Sequence of chain 1.B:
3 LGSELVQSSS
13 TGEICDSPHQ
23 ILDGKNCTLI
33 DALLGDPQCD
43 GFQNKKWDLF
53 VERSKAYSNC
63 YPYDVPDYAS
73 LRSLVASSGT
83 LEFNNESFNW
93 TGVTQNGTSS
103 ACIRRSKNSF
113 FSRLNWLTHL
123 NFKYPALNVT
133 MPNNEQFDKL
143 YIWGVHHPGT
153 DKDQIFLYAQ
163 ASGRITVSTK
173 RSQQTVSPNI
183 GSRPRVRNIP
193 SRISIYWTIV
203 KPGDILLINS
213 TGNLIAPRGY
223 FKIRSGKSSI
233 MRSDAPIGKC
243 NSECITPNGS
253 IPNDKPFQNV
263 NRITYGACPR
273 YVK

Binding-site contacts:
Ligand atom C2 contacts residue THR93 of chain 1.B at 4.4 Å.
Ligand atom C4 contacts residue ASN91 of chain 1.B at 4.2 Å.
Ligand atom O7 contacts residue ASN91 of chain 1.B at 3.4 Å (h-bond).
Ligand atom O5 contacts residue THR93 of chain 1.B at 3.9 Å.
Ligand atom C1 contacts residue ASN91 of chain 1.B at 1.5 Å.
Ligand atom C1 contacts residue THR93 of chain 1.B at 3.4 Å.
Ligand atom C5 contacts residue THR93 of chain 1.B at 4.2 Å.
Ligand atom C7 contacts residue ASN91 of chain 1.B at 3.2 Å.
Ligand atom N2 contacts residue ASN91 of chain 1.B at 2.7 Å (h-bond).
Ligand atom C8 contacts residue ASN91 of chain 1.B at 4.3 Å.
Ligand atom C3 contacts residue ASN91 of chain 1.B at 3.7 Å.
Ligand atom C2 contacts residue ASN91 of chain 1.B at 2.3 Å.
Ligand atom C5 contacts residue ASN91 of chain 1.B at 3.8 Å.
Ligand atom O5 contacts residue ASN91 of chain 1.B at 2.4 Å (h-bond).

A small-molecule ligand and the protein it binds are described below.
Small molecule (SMILES): CC(=O)N[C@@H]1[C@@H](O)[C@H](O)[C@@H](CO)O[C@H]1O